This protein binds this small molecule.
Small molecule (SMILES): CC(=O)N[C@@H]1[C@@H](O)[C@H](O)[C@@H](CO)O[C@H]1O

Sequence of chain 1.D:
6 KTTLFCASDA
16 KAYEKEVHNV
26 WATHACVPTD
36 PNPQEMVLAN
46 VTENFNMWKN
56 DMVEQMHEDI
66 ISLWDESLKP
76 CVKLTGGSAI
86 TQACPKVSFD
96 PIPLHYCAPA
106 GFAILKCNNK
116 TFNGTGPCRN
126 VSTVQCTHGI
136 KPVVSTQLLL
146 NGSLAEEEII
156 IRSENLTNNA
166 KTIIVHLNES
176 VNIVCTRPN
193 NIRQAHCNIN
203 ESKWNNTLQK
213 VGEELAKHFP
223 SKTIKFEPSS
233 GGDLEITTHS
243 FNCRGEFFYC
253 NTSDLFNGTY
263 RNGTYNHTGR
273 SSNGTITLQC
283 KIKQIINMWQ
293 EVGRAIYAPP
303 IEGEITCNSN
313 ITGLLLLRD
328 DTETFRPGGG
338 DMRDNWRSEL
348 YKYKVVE

Binding-site contacts:
Ligand atom N2 contacts residue GLU174 of chain 1.D at 3.0 Å (salt-bridge).
Ligand atom C8 contacts residue GLU152 of chain 1.D at 3.8 Å.
Ligand atom C5 contacts residue ASN173 of chain 1.D at 3.7 Å.
Ligand atom C3 contacts residue LYS212 of chain 1.D at 4.0 Å.
Ligand atom O7 contacts residue GLU174 of chain 1.D at 3.3 Å (salt-bridge).
Ligand atom C6 contacts residue ILE154 of chain 1.D at 4.3 Å (hydrophobic).
Ligand atom O6 contacts residue GLU216 of chain 1.D at 3.2 Å (salt-bridge).
Ligand atom C3 contacts residue ASN173 of chain 1.D at 3.8 Å.
Ligand atom O5 contacts residue GLU152 of chain 1.D at 4.1 Å.
Ligand atom O6 contacts residue GLU153 of chain 1.D at 4.4 Å.
Ligand atom O6 contacts residue ILE154 of chain 1.D at 3.8 Å.
Ligand atom C3 contacts residue GLU174 of chain 1.D at 4.5 Å.
Ligand atom C4 contacts residue ASN173 of chain 1.D at 4.2 Å.
Ligand atom O7 contacts residue ASN173 of chain 1.D at 4.5 Å.
Ligand atom C5 contacts residue ILE154 of chain 1.D at 4.5 Å (hydrophobic).
Ligand atom C2 contacts residue GLU152 of chain 1.D at 4.1 Å.
Ligand atom C4 contacts residue LYS212 of chain 1.D at 4.0 Å.
Ligand atom C1 contacts residue GLU153 of chain 1.D at 4.2 Å.
Ligand atom O6 contacts residue LYS212 of chain 1.D at 4.1 Å.
Ligand atom O5 contacts residue GLU153 of chain 1.D at 3.5 Å.
Ligand atom O5 contacts residue ILE154 of chain 1.D at 3.5 Å (h-bond).
Ligand atom C7 contacts residue GLU174 of chain 1.D at 3.6 Å.
Ligand atom N2 contacts residue ASN173 of chain 1.D at 2.9 Å (h-bond).
Ligand atom C1 contacts residue ASN173 of chain 1.D at 1.4 Å.
Ligand atom O3 contacts residue LYS212 of chain 1.D at 4.4 Å.
Ligand atom O4 contacts residue LYS212 of chain 1.D at 3.1 Å.
Ligand atom C8 contacts residue ASN173 of chain 1.D at 3.8 Å.
Ligand atom C1 contacts residue ILE154 of chain 1.D at 4.2 Å (hydrophobic).
Ligand atom C6 contacts residue GLU216 of chain 1.D at 3.8 Å.
Ligand atom C2 contacts residue ASN173 of chain 1.D at 2.5 Å.
Ligand atom C5 contacts residue LYS212 of chain 1.D at 4.0 Å.
Ligand atom C1 contacts residue GLU152 of chain 1.D at 3.8 Å.
Ligand atom C6 contacts residue GLU153 of chain 1.D at 4.2 Å.
Ligand atom C2 contacts residue GLU174 of chain 1.D at 4.2 Å.
Ligand atom C7 contacts residue ASN173 of chain 1.D at 3.6 Å.
Ligand atom C7 contacts residue GLU152 of chain 1.D at 4.4 Å.
Ligand atom O5 contacts residue ASN173 of chain 1.D at 2.4 Å (h-bond).